Binding-site contacts:
Ligand atom C1 contacts residue THR75 of chain 1.A at 4.3 Å.
Ligand atom C1 contacts residue ASN73 of chain 1.A at 1.4 Å.
Ligand atom C5 contacts residue THR75 of chain 1.A at 4.0 Å.
Ligand atom C2 contacts residue ASP360 of chain 1.A at 3.9 Å.
Ligand atom C5 contacts residue ILE76 of chain 1.A at 4.4 Å (hydrophobic).
Ligand atom C4 contacts residue ASN73 of chain 1.A at 4.2 Å.
Ligand atom O3 contacts residue ASP360 of chain 1.A at 3.8 Å.
Ligand atom O7 contacts residue THR75 of chain 1.A at 4.4 Å.
Ligand atom O5 contacts residue ASP360 of chain 1.A at 4.2 Å.
Ligand atom C3 contacts residue ASN73 of chain 1.A at 3.8 Å.
Ligand atom C6 contacts residue GLU13 of chain 1.A at 3.9 Å.
Ligand atom O3 contacts residue GLU13 of chain 1.A at 4.3 Å.
Ligand atom C7 contacts residue ASN73 of chain 1.A at 3.5 Å.
Ligand atom C6 contacts residue VAL12 of chain 1.A at 3.2 Å (hydrophobic).
Ligand atom C6 contacts residue ILE76 of chain 1.A at 4.4 Å (hydrophobic).
Ligand atom C2 contacts residue ASN73 of chain 1.A at 2.5 Å.
Ligand atom C5 contacts residue GLU13 of chain 1.A at 4.4 Å.
Ligand atom O4 contacts residue GLU13 of chain 1.A at 2.7 Å (salt-bridge).
Ligand atom C4 contacts residue SER9 of chain 1.A at 3.4 Å.
Ligand atom C8 contacts residue THR75 of chain 1.A at 4.3 Å.
Ligand atom C6 contacts residue THR75 of chain 1.A at 4.4 Å.
Ligand atom O7 contacts residue ASN73 of chain 1.A at 3.7 Å.
Ligand atom C8 contacts residue PRO362 of chain 1.A at 3.8 Å (hydrophobic).
Ligand atom O2 contacts residue ASP360 of chain 1.A at 2.7 Å (salt-bridge).
Ligand atom N2 contacts residue ASN73 of chain 1.A at 2.9 Å (h-bond).
Ligand atom C3 contacts residue SER9 of chain 1.A at 4.4 Å.
Ligand atom C4 contacts residue ASP360 of chain 1.A at 4.4 Å.
Ligand atom C5 contacts residue ASN73 of chain 1.A at 3.6 Å.
Ligand atom O5 contacts residue ASN73 of chain 1.A at 2.3 Å (h-bond).
Ligand atom O4 contacts residue SER9 of chain 1.A at 4.2 Å.
Ligand atom C3 contacts residue ASP360 of chain 1.A at 4.2 Å.
Ligand atom O6 contacts residue ASP360 of chain 1.A at 3.6 Å.
Ligand atom O5 contacts residue ILE76 of chain 1.A at 4.4 Å.
Ligand atom O5 contacts residue THR75 of chain 1.A at 4.3 Å.
Ligand atom C8 contacts residue LEU361 of chain 1.A at 4.4 Å (hydrophobic).
Ligand atom C4 contacts residue GLU13 of chain 1.A at 3.5 Å.
Ligand atom C6 contacts residue SER9 of chain 1.A at 3.6 Å.
Ligand atom C5 contacts residue SER9 of chain 1.A at 3.7 Å.

This small molecule binds to this protein.
Small molecule (SMILES): CC(=O)N[C@H]1[C@H](O[C@H]2[C@H](O)[C@@H](NC(C)=O)CO[C@@H]2CO[C@@H]2O[C@@H](C)[C@@H](O)[C@@H](O)[C@@H]2O)O[C@H](CO)[C@@H](O[C@@H]2O[C@H](CO[C@H]3O[C@H](CO)[C@@H](O)[C@H](O)[C@@H]3O)[C@@H](O)[C@H](O)[C@@H]2O)[C@@H]1O

Sequence of chain 1.A:
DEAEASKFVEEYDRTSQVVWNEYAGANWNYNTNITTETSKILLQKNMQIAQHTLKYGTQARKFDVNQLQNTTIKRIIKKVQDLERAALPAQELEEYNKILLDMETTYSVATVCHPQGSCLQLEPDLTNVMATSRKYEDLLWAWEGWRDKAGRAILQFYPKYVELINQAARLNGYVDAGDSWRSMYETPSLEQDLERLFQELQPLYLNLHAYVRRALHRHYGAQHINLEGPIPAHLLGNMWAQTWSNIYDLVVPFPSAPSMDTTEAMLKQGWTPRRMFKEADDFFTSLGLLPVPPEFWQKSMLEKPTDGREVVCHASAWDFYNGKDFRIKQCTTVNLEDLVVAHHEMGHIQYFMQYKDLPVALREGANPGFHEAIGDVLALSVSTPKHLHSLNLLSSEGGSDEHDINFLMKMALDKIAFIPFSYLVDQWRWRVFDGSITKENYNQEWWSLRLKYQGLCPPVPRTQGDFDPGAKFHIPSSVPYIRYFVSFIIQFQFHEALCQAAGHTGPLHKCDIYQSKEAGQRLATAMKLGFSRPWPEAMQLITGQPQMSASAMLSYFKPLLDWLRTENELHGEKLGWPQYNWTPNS